Sequence of chain 1.C:
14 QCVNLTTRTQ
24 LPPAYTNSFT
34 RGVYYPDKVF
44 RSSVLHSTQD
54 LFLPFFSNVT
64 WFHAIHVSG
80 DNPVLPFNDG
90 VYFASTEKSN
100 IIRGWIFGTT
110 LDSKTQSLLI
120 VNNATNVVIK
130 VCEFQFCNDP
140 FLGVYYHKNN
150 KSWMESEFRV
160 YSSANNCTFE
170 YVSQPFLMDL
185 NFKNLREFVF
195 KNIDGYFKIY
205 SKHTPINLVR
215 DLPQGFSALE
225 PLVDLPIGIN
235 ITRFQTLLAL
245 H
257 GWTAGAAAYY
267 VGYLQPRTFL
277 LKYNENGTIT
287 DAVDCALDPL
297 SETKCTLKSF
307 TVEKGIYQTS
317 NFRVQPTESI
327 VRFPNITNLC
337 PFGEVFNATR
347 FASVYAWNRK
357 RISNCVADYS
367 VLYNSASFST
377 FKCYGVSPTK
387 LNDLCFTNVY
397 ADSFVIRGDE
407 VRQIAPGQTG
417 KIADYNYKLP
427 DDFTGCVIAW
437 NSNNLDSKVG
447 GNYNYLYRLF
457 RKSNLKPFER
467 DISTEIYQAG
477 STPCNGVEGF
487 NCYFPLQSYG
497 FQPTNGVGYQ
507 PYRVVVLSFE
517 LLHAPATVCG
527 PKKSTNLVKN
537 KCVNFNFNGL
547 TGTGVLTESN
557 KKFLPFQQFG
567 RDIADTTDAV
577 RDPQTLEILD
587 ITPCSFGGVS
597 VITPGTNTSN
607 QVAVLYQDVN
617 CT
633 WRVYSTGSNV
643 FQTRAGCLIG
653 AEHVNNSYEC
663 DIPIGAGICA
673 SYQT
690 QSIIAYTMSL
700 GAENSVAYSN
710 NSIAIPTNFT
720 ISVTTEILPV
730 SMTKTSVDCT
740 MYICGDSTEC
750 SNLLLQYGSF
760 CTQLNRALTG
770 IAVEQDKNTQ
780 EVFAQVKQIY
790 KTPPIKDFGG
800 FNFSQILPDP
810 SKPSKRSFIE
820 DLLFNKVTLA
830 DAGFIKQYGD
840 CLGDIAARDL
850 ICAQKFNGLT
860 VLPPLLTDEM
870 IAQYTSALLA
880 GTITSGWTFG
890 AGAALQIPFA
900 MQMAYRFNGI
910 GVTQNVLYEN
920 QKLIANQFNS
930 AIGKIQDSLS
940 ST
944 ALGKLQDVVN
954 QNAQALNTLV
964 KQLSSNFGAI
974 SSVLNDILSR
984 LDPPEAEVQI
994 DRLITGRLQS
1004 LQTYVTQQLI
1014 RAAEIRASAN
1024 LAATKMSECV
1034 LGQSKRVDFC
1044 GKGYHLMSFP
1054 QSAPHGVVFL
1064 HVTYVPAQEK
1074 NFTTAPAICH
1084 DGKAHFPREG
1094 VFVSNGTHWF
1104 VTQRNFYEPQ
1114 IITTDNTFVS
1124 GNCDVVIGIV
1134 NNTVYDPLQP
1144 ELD

A small-molecule ligand and the protein it binds are described below.
Small molecule (SMILES): CC(=O)N[C@@H]1[C@@H](O)[C@H](O)[C@@H](CO)O[C@H]1O

Binding-site contacts:
Ligand atom C3 contacts residue ASN657 of chain 1.C at 4.0 Å.
Ligand atom C5 contacts residue ASN657 of chain 1.C at 3.4 Å.
Ligand atom O7 contacts residue ASN657 of chain 1.C at 2.6 Å (h-bond).
Ligand atom N2 contacts residue ASN657 of chain 1.C at 3.0 Å (h-bond).
Ligand atom C1 contacts residue ASN657 of chain 1.C at 1.5 Å.
Ligand atom C2 contacts residue ASN657 of chain 1.C at 2.9 Å.
Ligand atom C8 contacts residue ASN657 of chain 1.C at 3.9 Å.
Ligand atom C7 contacts residue ASN657 of chain 1.C at 3.0 Å.
Ligand atom C4 contacts residue ASN657 of chain 1.C at 4.3 Å.
Ligand atom O5 contacts residue ASN657 of chain 1.C at 2.3 Å (h-bond).